The protein below binds the small molecule below.
Small molecule (SMILES): CN(CCOc1ccc(C[C@H](Nc2ccccc2C(=O)c2ccccc2)C(=O)O)cc1)c1ccccn1

Sequence of chain 1.B:
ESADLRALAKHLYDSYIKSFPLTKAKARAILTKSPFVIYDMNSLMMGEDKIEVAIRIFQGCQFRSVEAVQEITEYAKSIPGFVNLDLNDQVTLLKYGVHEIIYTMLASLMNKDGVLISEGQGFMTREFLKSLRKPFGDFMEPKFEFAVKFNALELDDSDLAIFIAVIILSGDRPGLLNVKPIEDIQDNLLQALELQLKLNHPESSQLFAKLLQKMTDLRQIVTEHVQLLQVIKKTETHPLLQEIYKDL

Binding-site contacts:
Ligand atom C contacts residue PHE85 of chain 1.B at 3.7 Å (hydrophobic).
Ligand atom C12 contacts residue SER140 of chain 1.B at 3.5 Å.
Ligand atom C1 contacts residue GLY82 of chain 1.B at 3.5 Å.
Ligand atom O contacts residue ARG86 of chain 1.B at 3.8 Å.
Ligand atom C24 contacts residue CYS83 of chain 1.B at 4.0 Å (hydrophobic).
Ligand atom C13 contacts residue GLU141 of chain 1.B at 3.5 Å.
Ligand atom C13 contacts residue ILE139 of chain 1.B at 3.7 Å (hydrophobic).
Ligand atom C23 contacts residue GLY82 of chain 1.B at 3.3 Å.
Ligand atom C23 contacts residue CYS83 of chain 1.B at 3.6 Å (hydrophobic).
Ligand atom C19 contacts residue SER87 of chain 1.B at 3.4 Å.
Ligand atom C11 contacts residue LEU131 of chain 1.B at 4.0 Å (hydrophobic).
Ligand atom C14 contacts residue ARG86 of chain 1.B at 3.1 Å.
Ligand atom C20 contacts residue SER87 of chain 1.B at 3.3 Å.
Ligand atom C5 contacts residue ILE139 of chain 1.B at 3.5 Å (hydrophobic).
Ligand atom N1 contacts residue ARG86 of chain 1.B at 3.9 Å.
Ligand atom C16 contacts residue LEU128 of chain 1.B at 3.9 Å (hydrophobic).
Ligand atom C12 contacts residue GLU141 of chain 1.B at 3.3 Å.
Ligand atom C28 contacts residue ARG78 of chain 1.B at 3.2 Å.
Ligand atom O3 contacts residue CYS83 of chain 1.B at 3.8 Å.
Ligand atom C24 contacts residue ARG86 of chain 1.B at 3.5 Å.
Ligand atom C13 contacts residue SER140 of chain 1.B at 2.9 Å.
Ligand atom C19 contacts residue ILE124 of chain 1.B at 3.5 Å (hydrophobic).
Ligand atom C9 contacts residue ARG86 of chain 1.B at 3.5 Å.
Ligand atom C22 contacts residue CYS83 of chain 1.B at 3.9 Å (hydrophobic).
Ligand atom C13 contacts residue ARG86 of chain 1.B at 3.1 Å.
Ligand atom O1 contacts residue LEU128 of chain 1.B at 3.4 Å.
Ligand atom C12 contacts residue ILE139 of chain 1.B at 3.9 Å (hydrophobic).
Ligand atom C14 contacts residue SER140 of chain 1.B at 3.3 Å.
Ligand atom C14 contacts residue ILE139 of chain 1.B at 3.9 Å (hydrophobic).
Ligand atom C3 contacts residue ARG86 of chain 1.B at 3.8 Å.
Ligand atom O3 contacts residue MET162 of chain 1.B at 3.9 Å.
Ligand atom C15 contacts residue LEU128 of chain 1.B at 3.8 Å (hydrophobic).
Ligand atom C24 contacts residue GLY82 of chain 1.B at 3.0 Å.
Ligand atom C7 contacts residue ILE139 of chain 1.B at 3.3 Å (hydrophobic).
Ligand atom C21 contacts residue CYS83 of chain 1.B at 3.8 Å (hydrophobic).
Ligand atom C27 contacts residue ARG78 of chain 1.B at 3.5 Å.
Ligand atom C23 contacts residue ARG86 of chain 1.B at 3.8 Å.
Ligand atom C20 contacts residue CYS83 of chain 1.B at 3.7 Å (hydrophobic).
Ligand atom C8 contacts residue ILE139 of chain 1.B at 3.4 Å (hydrophobic).
Ligand atom O2 contacts residue CYS83 of chain 1.B at 3.3 Å.